Binding-site contacts:
Ligand atom N3 contacts residue TRP29 of chain 1.B at 3.2 Å.
Ligand atom N8 contacts residue LEU51 of chain 1.B at 3.5 Å.
Ligand atom NA2 contacts residue GLU50 of chain 1.B at 2.8 Å (salt-bridge).
Ligand atom NA4 contacts residue ILE28 of chain 1.B at 2.8 Å (h-bond).
Ligand atom C4A contacts residue PHE54 of chain 1.B at 3.6 Å (hydrophobic).
Ligand atom OE2 contacts residue PRO48 of chain 1.B at 3.1 Å (h-bond).
Ligand atom CB contacts residue LEU51 of chain 1.B at 3.5 Å (hydrophobic).
Ligand atom O2 contacts residue LYS55 of chain 1.B at 3.6 Å.
Ligand atom NA2 contacts residue ILE28 of chain 1.B at 3.7 Å.
Ligand atom CT contacts residue LYS55 of chain 1.B at 3.6 Å.
Ligand atom NA4 contacts residue NDP1 of chain 1.E at 3.7 Å.
Ligand atom CD contacts residue LEU51 of chain 1.B at 3.6 Å (hydrophobic).
Ligand atom C2 contacts residue TRP29 of chain 1.B at 3.7 Å (hydrophobic).
Ligand atom C4 contacts residue ILE28 of chain 1.B at 3.5 Å (hydrophobic).
Ligand atom NA4 contacts residue VAL120 of chain 1.B at 2.6 Å (h-bond).
Ligand atom N5 contacts residue NDP1 of chain 1.E at 3.6 Å.
Ligand atom C4 contacts residue NDP1 of chain 1.E at 3.5 Å.
Ligand atom O1 contacts residue LYS55 of chain 1.B at 3.4 Å.
Ligand atom N3 contacts residue ILE28 of chain 1.B at 3.4 Å (h-bond).
Ligand atom OE2 contacts residue LEU51 of chain 1.B at 3.5 Å.
Ligand atom C4 contacts residue PHE54 of chain 1.B at 3.4 Å (hydrophobic).
Ligand atom CT contacts residue ARG81 of chain 1.B at 3.4 Å.
Ligand atom CM contacts residue LEU43 of chain 1.B at 3.7 Å (hydrophobic).
Ligand atom CG contacts residue LEU51 of chain 1.B at 3.5 Å (hydrophobic).
Ligand atom C7 contacts residue LEU43 of chain 1.B at 3.6 Å (hydrophobic).
Ligand atom OE1 contacts residue GLN52 of chain 1.B at 3.2 Å (h-bond).
Ligand atom C8A contacts residue GLU50 of chain 1.B at 3.7 Å.
Ligand atom C2 contacts residue GLU50 of chain 1.B at 3.6 Å.
Ligand atom O contacts residue ARG76 of chain 1.B at 2.9 Å (salt-bridge).
Ligand atom NA4 contacts residue PHE54 of chain 1.B at 3.6 Å.
Ligand atom O1 contacts residue PHE54 of chain 1.B at 3.6 Å.
Ligand atom O2 contacts residue ARG81 of chain 1.B at 2.7 Å (salt-bridge).
Ligand atom NA2 contacts residue THR139 of chain 1.B at 3.7 Å.
Ligand atom C7 contacts residue LEU51 of chain 1.B at 3.7 Å (hydrophobic).
Ligand atom C4A contacts residue NDP1 of chain 1.E at 3.6 Å.
Ligand atom NA2 contacts residue TRP29 of chain 1.B at 3.5 Å (h-bond).
Ligand atom O1 contacts residue ARG81 of chain 1.B at 2.8 Å (salt-bridge).
Ligand atom N1 contacts residue GLU50 of chain 1.B at 2.8 Å (salt-bridge).
Ligand atom CD contacts residue GLN52 of chain 1.B at 3.7 Å.
Ligand atom N3 contacts residue PHE54 of chain 1.B at 3.6 Å.

A protein and the small-molecule ligand that binds it are described below.
Small molecule (SMILES): CN(Cc1cnc2nc(N)nc(N)c2n1)c1ccc(C(=O)N[C@@H](CCC(=O)O)C(=O)O)cc1

Sequence of chain 1.B:
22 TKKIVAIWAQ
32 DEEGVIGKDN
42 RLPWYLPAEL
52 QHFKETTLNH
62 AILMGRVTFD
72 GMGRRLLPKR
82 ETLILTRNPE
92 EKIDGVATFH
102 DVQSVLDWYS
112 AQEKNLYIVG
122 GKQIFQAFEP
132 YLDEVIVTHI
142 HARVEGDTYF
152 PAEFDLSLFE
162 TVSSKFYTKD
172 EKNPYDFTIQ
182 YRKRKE